Binding-site contacts:
Ligand atom O6 contacts residue GLU181 of chain 3.B at 3.6 Å.
Ligand atom N2 contacts residue SER415 of chain 3.B at 3.4 Å (h-bond).
Ligand atom O6 contacts residue CYS347 of chain 3.B at 3.8 Å.
Ligand atom O4 contacts residue GLU1 of chain 1.E at 3.6 Å (salt-bridge).
Ligand atom O7 contacts residue PRO182 of chain 3.B at 3.1 Å.
Ligand atom O5 contacts residue VAL414 of chain 3.B at 3.9 Å.
Ligand atom O4 contacts residue VAL414 of chain 3.B at 3.5 Å (h-bond).
Ligand atom O3 contacts residue CYS413 of chain 3.B at 3.7 Å.
Ligand atom C8 contacts residue ASN346 of chain 3.B at 3.9 Å.
Ligand atom O6 contacts residue CYS413 of chain 3.B at 3.2 Å.
Ligand atom C8 contacts residue LEU231 of chain 3.B at 3.7 Å (hydrophobic).
Ligand atom O6 contacts residue ILE407 of chain 3.B at 3.3 Å.
Ligand atom C3 contacts residue ASN232 of chain 3.B at 3.8 Å.
Ligand atom C1 contacts residue VAL414 of chain 3.B at 3.8 Å (hydrophobic).
Ligand atom C6 contacts residue GLY348 of chain 3.B at 3.5 Å.
Ligand atom C2 contacts residue GLU181 of chain 3.B at 4.0 Å.
Ligand atom C2 contacts residue ASN232 of chain 3.B at 2.5 Å.
Ligand atom C3 contacts residue VAL414 of chain 3.B at 3.4 Å (hydrophobic).
Ligand atom O3 contacts residue GLU1 of chain 1.E at 2.8 Å (salt-bridge).
Ligand atom O5 contacts residue ASN232 of chain 3.B at 2.3 Å (h-bond).
Ligand atom O7 contacts residue ASN232 of chain 3.B at 3.9 Å.
Ligand atom C5 contacts residue GLU181 of chain 3.B at 3.9 Å.
Ligand atom O7 contacts residue GLU181 of chain 3.B at 3.6 Å.
Ligand atom C6 contacts residue CYS413 of chain 3.B at 4.0 Å (hydrophobic).
Ligand atom N2 contacts residue ASN232 of chain 3.B at 3.0 Å (h-bond).
Ligand atom C1 contacts residue ASN232 of chain 3.B at 1.4 Å.
Ligand atom C3 contacts residue GLU181 of chain 3.B at 3.9 Å.
Ligand atom O3 contacts residue GLU181 of chain 3.B at 3.2 Å (salt-bridge).
Ligand atom C6 contacts residue ILE407 of chain 3.B at 3.8 Å (hydrophobic).
Ligand atom C4 contacts residue GLU181 of chain 3.B at 4.0 Å.
Ligand atom O6 contacts residue GLY348 of chain 3.B at 3.1 Å (h-bond).
Ligand atom C6 contacts residue ARG412 of chain 3.B at 3.9 Å.
Ligand atom O2 contacts residue GLU1 of chain 1.E at 3.7 Å.
Ligand atom C6 contacts residue GLU181 of chain 3.B at 4.0 Å.
Ligand atom C8 contacts residue VAL224 of chain 3.B at 3.9 Å (hydrophobic).
Ligand atom C5 contacts residue VAL414 of chain 3.B at 3.1 Å (hydrophobic).
Ligand atom O5 contacts residue CYS413 of chain 3.B at 3.8 Å.
Ligand atom C5 contacts residue ASN232 of chain 3.B at 3.6 Å.
Ligand atom C4 contacts residue VAL414 of chain 3.B at 3.5 Å (hydrophobic).
Ligand atom C7 contacts residue ASN232 of chain 3.B at 3.6 Å.

Sequence of chain 3.B:
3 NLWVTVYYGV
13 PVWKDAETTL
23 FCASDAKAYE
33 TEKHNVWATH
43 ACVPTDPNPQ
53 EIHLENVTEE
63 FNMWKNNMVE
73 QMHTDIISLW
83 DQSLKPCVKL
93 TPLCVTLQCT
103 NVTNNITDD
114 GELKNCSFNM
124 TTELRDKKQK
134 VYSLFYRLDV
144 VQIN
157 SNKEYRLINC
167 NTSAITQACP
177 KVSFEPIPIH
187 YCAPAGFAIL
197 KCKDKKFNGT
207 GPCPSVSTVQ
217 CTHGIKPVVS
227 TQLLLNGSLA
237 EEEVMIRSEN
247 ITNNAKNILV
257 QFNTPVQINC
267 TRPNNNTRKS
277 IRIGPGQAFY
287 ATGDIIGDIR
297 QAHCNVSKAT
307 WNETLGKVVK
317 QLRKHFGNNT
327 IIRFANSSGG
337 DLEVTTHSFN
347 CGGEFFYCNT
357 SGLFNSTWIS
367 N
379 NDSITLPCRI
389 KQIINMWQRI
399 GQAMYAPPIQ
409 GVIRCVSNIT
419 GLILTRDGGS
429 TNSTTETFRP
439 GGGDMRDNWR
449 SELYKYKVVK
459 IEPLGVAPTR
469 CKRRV

This small molecule binds to this protein.
Small molecule (SMILES): CC(=O)N[C@H]1[C@H](O[C@H]2[C@H](O)[C@@H](NC(C)=O)CO[C@@H]2CO)O[C@H](CO)[C@@H](O[C@@H]2O[C@H](CO[C@H]3O[C@H](CO[C@H]4O[C@H](CO)[C@@H](O)[C@H](O)[C@@H]4O)[C@@H](O)[C@H](O)[C@@H]3O)[C@@H](O)[C@H](O[C@H]3O[C@H](CO)[C@@H](O)[C@H](O)[C@@H]3O[C@H]3O[C@H](CO)[C@@H](O)[C@H](O)[C@@H]3O)[C@@H]2O)[C@@H]1O

Sequence of chain 1.E:
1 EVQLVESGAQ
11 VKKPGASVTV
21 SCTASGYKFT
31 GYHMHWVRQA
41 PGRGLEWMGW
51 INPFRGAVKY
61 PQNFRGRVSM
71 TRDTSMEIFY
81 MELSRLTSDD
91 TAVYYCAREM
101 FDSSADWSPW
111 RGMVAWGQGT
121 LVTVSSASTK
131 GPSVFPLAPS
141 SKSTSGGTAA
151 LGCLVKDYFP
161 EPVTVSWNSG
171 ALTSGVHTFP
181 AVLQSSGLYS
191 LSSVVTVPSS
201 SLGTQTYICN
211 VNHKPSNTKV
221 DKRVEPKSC